The protein below binds the small molecule below.
Small molecule (SMILES): OC[C@H]1O[C@@H](c2ncc(-c3ccc4ccccc4c3)[nH]2)[C@H](O)[C@@H](O)[C@@H]1O

Binding-site contacts:
Ligand atom C6' contacts residue GLY136 of chain 1.A at 3.8 Å.
Ligand atom C9 contacts residue ASN283 of chain 1.A at 3.6 Å.
Ligand atom C1 contacts residue ASN285 of chain 1.A at 3.7 Å.
Ligand atom C2' contacts residue HIS378 of chain 1.A at 3.6 Å.
Ligand atom C13 contacts residue PHE286 of chain 1.A at 3.3 Å (hydrophobic).
Ligand atom C7 contacts residue ASN285 of chain 1.A at 3.6 Å.
Ligand atom C6' contacts residue ASN485 of chain 1.A at 3.4 Å.
Ligand atom N5 contacts residue LEU137 of chain 1.A at 3.6 Å.
Ligand atom O4' contacts residue SER675 of chain 1.A at 3.6 Å.
Ligand atom O4' contacts residue ASN485 of chain 1.A at 3.6 Å.
Ligand atom C8 contacts residue HIS342 of chain 1.A at 3.5 Å.
Ligand atom O6' contacts residue ASN485 of chain 1.A at 2.8 Å (h-bond).
Ligand atom C6' contacts residue HIS378 of chain 1.A at 3.5 Å.
Ligand atom C9 contacts residue HIS342 of chain 1.A at 3.6 Å.
Ligand atom C11 contacts residue ASN285 of chain 1.A at 3.7 Å.
Ligand atom O6' contacts residue HIS378 of chain 1.A at 2.7 Å (h-bond).
Ligand atom O4' contacts residue GLY676 of chain 1.A at 2.9 Å (h-bond).
Ligand atom O3' contacts residue ALA674 of chain 1.A at 3.3 Å (h-bond).
Ligand atom C10 contacts residue GLU89 of chain 1.A at 3.6 Å.
Ligand atom N2 contacts residue HIS378 of chain 1.A at 2.9 Å (h-bond).
Ligand atom O3' contacts residue GLU673 of chain 1.A at 2.7 Å (salt-bridge).
Ligand atom C14 contacts residue ARG293 of chain 1.A at 3.7 Å.
Ligand atom C15 contacts residue ASN283 of chain 1.A at 3.5 Å.
Ligand atom O6' contacts residue LEU140 of chain 1.A at 3.7 Å.
Ligand atom C14 contacts residue PHE286 of chain 1.A at 3.5 Å (hydrophobic).
Ligand atom C3 contacts residue ASN285 of chain 1.A at 3.6 Å.
Ligand atom O2' contacts residue ASN285 of chain 1.A at 2.9 Å (h-bond).
Ligand atom C10 contacts residue ASN283 of chain 1.A at 3.6 Å.
Ligand atom C12 contacts residue HIS342 of chain 1.A at 3.5 Å.
Ligand atom O3' contacts residue SER675 of chain 1.A at 3.1 Å (h-bond).
Ligand atom O3' contacts residue GLY676 of chain 1.A at 3.1 Å (h-bond).
Ligand atom C6 contacts residue ASN285 of chain 1.A at 3.5 Å.
Ligand atom O5' contacts residue HIS378 of chain 1.A at 3.7 Å.
Ligand atom O2' contacts residue GLU673 of chain 1.A at 3.1 Å (salt-bridge).
Ligand atom N2 contacts residue ASN285 of chain 1.A at 3.6 Å.
Ligand atom C13 contacts residue HIS342 of chain 1.A at 3.8 Å.
Ligand atom C3 contacts residue HIS378 of chain 1.A at 3.8 Å.
Ligand atom C3' contacts residue GLU673 of chain 1.A at 3.4 Å.
Ligand atom O2' contacts residue TYR574 of chain 1.A at 3.1 Å (h-bond).
Ligand atom C12 contacts residue ALA384 of chain 1.A at 3.6 Å (hydrophobic).

Sequence of chain 1.A:
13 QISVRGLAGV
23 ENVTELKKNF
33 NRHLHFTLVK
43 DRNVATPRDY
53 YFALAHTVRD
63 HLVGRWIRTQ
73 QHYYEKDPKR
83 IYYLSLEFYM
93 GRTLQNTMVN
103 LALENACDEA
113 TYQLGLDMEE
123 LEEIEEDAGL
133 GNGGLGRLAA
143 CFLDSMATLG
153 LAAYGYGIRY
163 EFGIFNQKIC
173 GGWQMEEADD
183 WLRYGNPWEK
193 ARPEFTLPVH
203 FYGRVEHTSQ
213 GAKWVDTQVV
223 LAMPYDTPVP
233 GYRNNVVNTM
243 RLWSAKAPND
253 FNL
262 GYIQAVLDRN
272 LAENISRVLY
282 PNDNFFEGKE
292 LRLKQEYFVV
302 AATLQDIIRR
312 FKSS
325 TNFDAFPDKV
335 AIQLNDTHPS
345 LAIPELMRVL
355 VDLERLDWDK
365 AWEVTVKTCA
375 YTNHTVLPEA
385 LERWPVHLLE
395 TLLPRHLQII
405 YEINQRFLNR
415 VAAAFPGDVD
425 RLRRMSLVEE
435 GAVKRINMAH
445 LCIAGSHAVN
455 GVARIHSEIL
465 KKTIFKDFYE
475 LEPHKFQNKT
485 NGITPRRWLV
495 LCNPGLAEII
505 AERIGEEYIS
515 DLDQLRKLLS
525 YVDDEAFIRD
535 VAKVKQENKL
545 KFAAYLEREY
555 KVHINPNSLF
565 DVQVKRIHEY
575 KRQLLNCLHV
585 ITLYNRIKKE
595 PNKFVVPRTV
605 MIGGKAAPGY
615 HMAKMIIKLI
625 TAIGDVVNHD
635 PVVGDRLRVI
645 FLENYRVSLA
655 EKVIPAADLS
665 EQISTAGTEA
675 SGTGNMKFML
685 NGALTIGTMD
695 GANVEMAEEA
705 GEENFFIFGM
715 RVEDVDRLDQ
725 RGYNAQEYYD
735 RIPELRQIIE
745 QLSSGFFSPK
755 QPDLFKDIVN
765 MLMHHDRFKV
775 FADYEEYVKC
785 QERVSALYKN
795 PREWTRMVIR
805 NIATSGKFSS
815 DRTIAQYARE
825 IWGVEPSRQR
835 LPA